A small-molecule ligand and the protein it binds are described below.
Small molecule (SMILES): CC(=O)N[C@H]1[C@H](O[C@H]2[C@H](O)[C@@H](NC(C)=O)CO[C@@H]2CO)O[C@H](CO)[C@@H](O)[C@@H]1O

Sequence of chain 1.A:
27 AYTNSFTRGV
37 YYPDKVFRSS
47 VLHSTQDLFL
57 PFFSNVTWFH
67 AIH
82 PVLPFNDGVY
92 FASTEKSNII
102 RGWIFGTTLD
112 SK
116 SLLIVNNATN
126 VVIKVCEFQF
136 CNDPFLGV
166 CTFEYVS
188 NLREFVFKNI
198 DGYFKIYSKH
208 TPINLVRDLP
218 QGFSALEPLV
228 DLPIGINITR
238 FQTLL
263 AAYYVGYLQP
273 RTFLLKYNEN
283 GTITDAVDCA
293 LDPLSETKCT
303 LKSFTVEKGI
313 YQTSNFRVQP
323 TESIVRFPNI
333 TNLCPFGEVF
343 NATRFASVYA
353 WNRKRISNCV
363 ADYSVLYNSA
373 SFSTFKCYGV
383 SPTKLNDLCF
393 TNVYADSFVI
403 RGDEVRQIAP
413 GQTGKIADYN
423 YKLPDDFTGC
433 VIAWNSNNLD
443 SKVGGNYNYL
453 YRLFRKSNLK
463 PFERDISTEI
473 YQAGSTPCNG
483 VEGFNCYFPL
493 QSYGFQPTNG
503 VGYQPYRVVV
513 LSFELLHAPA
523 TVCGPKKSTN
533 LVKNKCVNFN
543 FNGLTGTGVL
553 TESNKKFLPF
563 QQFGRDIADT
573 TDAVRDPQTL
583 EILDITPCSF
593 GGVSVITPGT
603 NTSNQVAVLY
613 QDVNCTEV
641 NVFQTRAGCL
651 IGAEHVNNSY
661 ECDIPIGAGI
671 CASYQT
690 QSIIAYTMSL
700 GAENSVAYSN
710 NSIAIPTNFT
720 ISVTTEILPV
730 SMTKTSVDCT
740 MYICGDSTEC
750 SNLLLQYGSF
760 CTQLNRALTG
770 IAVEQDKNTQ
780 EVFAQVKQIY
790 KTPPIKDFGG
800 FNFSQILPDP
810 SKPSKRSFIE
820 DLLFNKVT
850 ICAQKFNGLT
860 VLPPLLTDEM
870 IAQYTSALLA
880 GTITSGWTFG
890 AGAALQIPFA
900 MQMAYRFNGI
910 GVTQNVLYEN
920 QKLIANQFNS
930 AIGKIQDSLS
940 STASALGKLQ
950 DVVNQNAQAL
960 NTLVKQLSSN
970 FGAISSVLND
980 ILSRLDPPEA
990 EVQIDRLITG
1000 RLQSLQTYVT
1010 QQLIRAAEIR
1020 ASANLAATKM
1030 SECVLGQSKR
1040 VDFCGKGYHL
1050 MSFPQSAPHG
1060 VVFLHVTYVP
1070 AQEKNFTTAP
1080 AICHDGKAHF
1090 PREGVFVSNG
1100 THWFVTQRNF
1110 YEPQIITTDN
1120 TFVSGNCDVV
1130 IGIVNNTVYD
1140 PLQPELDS

Binding-site contacts:
Ligand atom N2 contacts residue ASN1134 of chain 1.A at 2.9 Å (h-bond).
Ligand atom C2 contacts residue ASN1134 of chain 1.A at 2.4 Å.
Ligand atom O5 contacts residue ASN1134 of chain 1.A at 2.4 Å (h-bond).
Ligand atom C4 contacts residue ASN1134 of chain 1.A at 4.2 Å.
Ligand atom C5 contacts residue ASN1134 of chain 1.A at 3.7 Å.
Ligand atom C1 contacts residue ASN1134 of chain 1.A at 1.4 Å.
Ligand atom C3 contacts residue ASN1134 of chain 1.A at 3.8 Å.
Ligand atom O7 contacts residue ASN1134 of chain 1.A at 3.7 Å.
Ligand atom C7 contacts residue ASN1134 of chain 1.A at 3.5 Å.